This small molecule binds to this protein.
Small molecule (SMILES): Clc1cccc(COc2ccccc2CNCc2cccnc2)c1

Sequence of chain 3.A:
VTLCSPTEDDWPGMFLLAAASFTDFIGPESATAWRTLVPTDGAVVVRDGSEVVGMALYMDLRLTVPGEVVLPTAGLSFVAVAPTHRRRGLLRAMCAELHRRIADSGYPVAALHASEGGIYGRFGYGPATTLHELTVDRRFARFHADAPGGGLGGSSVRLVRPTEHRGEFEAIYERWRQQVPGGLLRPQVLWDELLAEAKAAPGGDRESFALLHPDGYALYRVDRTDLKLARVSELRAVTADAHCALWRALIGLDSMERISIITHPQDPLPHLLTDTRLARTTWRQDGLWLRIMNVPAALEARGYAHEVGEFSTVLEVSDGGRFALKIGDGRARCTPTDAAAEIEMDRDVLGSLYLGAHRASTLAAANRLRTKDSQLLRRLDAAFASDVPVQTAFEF

Binding-site contacts:
Ligand atom C11 contacts residue ASP46 of chain 3.A at 3.9 Å.
Ligand atom C1 contacts residue PHE104 of chain 3.A at 4.0 Å (hydrophobic).
Ligand atom C3 contacts residue LEU83 of chain 3.A at 3.9 Å (hydrophobic).
Ligand atom C5 contacts residue TRP56 of chain 3.A at 3.6 Å (hydrophobic).
Ligand atom C6 contacts residue PHE104 of chain 3.A at 3.9 Å (hydrophobic).
Ligand atom C20 contacts residue TRP56 of chain 3.A at 3.7 Å (hydrophobic).
Ligand atom C8 contacts residue PHE47 of chain 3.A at 4.0 Å (hydrophobic).
Ligand atom C3 contacts residue MET85 of chain 3.A at 3.7 Å (hydrophobic).
Ligand atom C10 contacts residue ASP46 of chain 3.A at 3.2 Å.
Ligand atom C9 contacts residue ASP46 of chain 3.A at 3.9 Å.
Ligand atom C20 contacts residue ALA53 of chain 3.A at 3.6 Å (hydrophobic).
Ligand atom C2 contacts residue TRP56 of chain 3.A at 3.8 Å (hydrophobic).
Ligand atom C2 contacts residue LEU83 of chain 3.A at 3.7 Å (hydrophobic).
Ligand atom CL1 contacts residue TRP33 of chain 3.A at 3.6 Å.
Ligand atom C5 contacts residue PHE104 of chain 3.A at 3.6 Å (hydrophobic).
Ligand atom C2 contacts residue VAL60 of chain 3.A at 4.1 Å (hydrophobic).
Ligand atom CL1 contacts residue ARG57 of chain 3.A at 3.7 Å.
Ligand atom C17 contacts residue TRP56 of chain 3.A at 3.4 Å (hydrophobic).
Ligand atom C6 contacts residue TRP56 of chain 3.A at 4.0 Å (hydrophobic).
Ligand atom C18 contacts residue TRP56 of chain 3.A at 3.4 Å (hydrophobic).
Ligand atom C13 contacts residue PHE44 of chain 3.A at 3.9 Å (hydrophobic).
Ligand atom C18 contacts residue PHE422 of chain 3.A at 4.0 Å (hydrophobic).
Ligand atom C11 contacts residue PHE44 of chain 3.A at 3.8 Å (hydrophobic).
Ligand atom C19 contacts residue SER103 of chain 3.A at 4.0 Å.
Ligand atom C14 contacts residue PHE422 of chain 3.A at 3.4 Å (hydrophobic).
Ligand atom CL1 contacts residue LEU83 of chain 3.A at 4.0 Å.
Ligand atom C20 contacts residue PHE104 of chain 3.A at 3.4 Å (hydrophobic).
Ligand atom C4 contacts residue SER103 of chain 3.A at 3.2 Å.
Ligand atom C1 contacts residue TRP56 of chain 3.A at 3.8 Å (hydrophobic).
Ligand atom C9 contacts residue PHE47 of chain 3.A at 4.0 Å (hydrophobic).
Ligand atom C1 contacts residue ALA53 of chain 3.A at 4.1 Å (hydrophobic).
Ligand atom C8 contacts residue SER52 of chain 3.A at 4.0 Å.
Ligand atom C3 contacts residue TRP56 of chain 3.A at 3.7 Å (hydrophobic).
Ligand atom C19 contacts residue PHE422 of chain 3.A at 3.1 Å (hydrophobic).
Ligand atom CL1 contacts residue ALA53 of chain 3.A at 3.6 Å.
Ligand atom O1 contacts residue PHE104 of chain 3.A at 3.5 Å.
Ligand atom C4 contacts residue TRP56 of chain 3.A at 3.6 Å (hydrophobic).
Ligand atom C3 contacts residue SER103 of chain 3.A at 3.4 Å.
Ligand atom C15 contacts residue PHE422 of chain 3.A at 3.4 Å (hydrophobic).
Ligand atom C10 contacts residue PHE47 of chain 3.A at 3.5 Å (hydrophobic).